The protein below binds the small molecule below.
Small molecule (SMILES): C[C@]12C[C@H](O)[C@H]3[C@@H](CCC4=CC(=O)CC[C@@]43C)[C@@H]1CC[C@@H]2C(=O)CO

Sequence of chain 1.A:
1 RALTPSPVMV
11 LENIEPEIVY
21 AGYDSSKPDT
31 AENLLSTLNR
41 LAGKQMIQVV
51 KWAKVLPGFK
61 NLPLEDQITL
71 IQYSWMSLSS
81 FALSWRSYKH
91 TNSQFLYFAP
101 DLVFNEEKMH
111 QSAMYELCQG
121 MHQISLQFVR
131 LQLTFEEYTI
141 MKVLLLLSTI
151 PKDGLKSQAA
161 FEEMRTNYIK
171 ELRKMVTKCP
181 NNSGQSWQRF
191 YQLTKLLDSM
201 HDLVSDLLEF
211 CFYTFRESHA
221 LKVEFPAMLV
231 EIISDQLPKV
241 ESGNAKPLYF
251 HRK

Binding-site contacts:
Ligand atom O1 contacts residue PHE98 of chain 1.A at 3.7 Å.
Ligand atom O3 contacts residue PHE210 of chain 1.A at 3.4 Å.
Ligand atom C16 contacts residue MET114 of chain 1.A at 3.7 Å (hydrophobic).
Ligand atom C15 contacts residue LEU207 of chain 1.A at 3.9 Å (hydrophobic).
Ligand atom C21 contacts residue LEU35 of chain 1.A at 3.8 Å (hydrophobic).
Ligand atom C21 contacts residue ASN39 of chain 1.A at 3.6 Å.
Ligand atom C7 contacts residue MET121 of chain 1.A at 3.8 Å (hydrophobic).
Ligand atom C11 contacts residue LEU38 of chain 1.A at 3.7 Å (hydrophobic).
Ligand atom C1 contacts residue ALA42 of chain 1.A at 3.7 Å (hydrophobic).
Ligand atom C1 contacts residue LEU38 of chain 1.A at 3.5 Å (hydrophobic).
Ligand atom C19 contacts residue ALA42 of chain 1.A at 3.5 Å (hydrophobic).
Ligand atom C20 contacts residue PHE210 of chain 1.A at 3.7 Å (hydrophobic).
Ligand atom C2 contacts residue LEU41 of chain 1.A at 3.9 Å (hydrophobic).
Ligand atom C12 contacts residue LEU38 of chain 1.A at 3.9 Å (hydrophobic).
Ligand atom O3 contacts residue CYS211 of chain 1.A at 3.1 Å.
Ligand atom C3 contacts residue PHE98 of chain 1.A at 3.7 Å (hydrophobic).
Ligand atom C12 contacts residue ASN39 of chain 1.A at 3.1 Å.
Ligand atom C21 contacts residue THR214 of chain 1.A at 3.8 Å.
Ligand atom O3 contacts residue THR214 of chain 1.A at 3.0 Å (h-bond).
Ligand atom O4 contacts residue THR214 of chain 1.A at 2.9 Å (h-bond).
Ligand atom C2 contacts residue GLN45 of chain 1.A at 3.4 Å.
Ligand atom C18 contacts residue MET76 of chain 1.A at 3.8 Å (hydrophobic).
Ligand atom O1 contacts residue GLN45 of chain 1.A at 3.0 Å (h-bond).
Ligand atom C19 contacts residue SER79 of chain 1.A at 3.6 Å.
Ligand atom O1 contacts residue ARG86 of chain 1.A at 2.7 Å (salt-bridge).
Ligand atom C16 contacts residue PHE210 of chain 1.A at 3.5 Å (hydrophobic).
Ligand atom C11 contacts residue ASN39 of chain 1.A at 3.5 Å.
Ligand atom C3 contacts residue GLN45 of chain 1.A at 3.5 Å.
Ligand atom O4 contacts residue ASN39 of chain 1.A at 3.0 Å (h-bond).
Ligand atom C17 contacts residue MET114 of chain 1.A at 3.6 Å (hydrophobic).
Ligand atom C7 contacts residue MET76 of chain 1.A at 3.8 Å (hydrophobic).
Ligand atom O2 contacts residue ASN39 of chain 1.A at 3.0 Å (h-bond).
Ligand atom C4 contacts residue SER79 of chain 1.A at 3.6 Å.
Ligand atom O4 contacts residue PHE225 of chain 1.A at 3.4 Å.
Ligand atom O4 contacts residue VAL223 of chain 1.A at 3.4 Å.
Ligand atom C20 contacts residue THR214 of chain 1.A at 3.8 Å.
Ligand atom C18 contacts residue ASN39 of chain 1.A at 3.6 Å.
Ligand atom O2 contacts residue LEU38 of chain 1.A at 3.8 Å.
Ligand atom C5 contacts residue SER79 of chain 1.A at 3.9 Å.
Ligand atom O2 contacts residue ALA42 of chain 1.A at 3.5 Å.